Binding-site contacts:
Ligand atom CG2 contacts residue MET106 of chain 1.B at 4.3 Å (hydrophobic).
Ligand atom CG1 contacts residue PHE155 of chain 1.B at 3.5 Å (hydrophobic).
Ligand atom C contacts residue TYR126 of chain 1.B at 4.4 Å (hydrophobic).
Ligand atom CB contacts residue THR84 of chain 1.B at 3.2 Å.
Ligand atom C contacts residue ALA83 of chain 1.B at 4.4 Å (hydrophobic).
Ligand atom CB contacts residue TYR58 of chain 1.B at 3.7 Å (hydrophobic).
Ligand atom CG1 contacts residue TYR58 of chain 1.B at 2.8 Å (hydrophobic).
Ligand atom N contacts residue THR20 of chain 1.B at 3.8 Å.
Ligand atom O contacts residue TYR232 of chain 1.B at 3.6 Å.
Ligand atom N contacts residue TYR58 of chain 1.B at 4.0 Å.
Ligand atom CB contacts residue ALA83 of chain 1.B at 4.5 Å (hydrophobic).
Ligand atom CB contacts residue TYR82 of chain 1.B at 4.5 Å (hydrophobic).
Ligand atom CB contacts residue SER105 of chain 1.B at 4.4 Å.
Ligand atom CG2 contacts residue SER105 of chain 1.B at 3.2 Å.
Ligand atom CA contacts residue TYR232 of chain 1.B at 4.2 Å (hydrophobic).
Ligand atom CG1 contacts residue TYR82 of chain 1.B at 3.9 Å (hydrophobic).
Ligand atom CA contacts residue TYR126 of chain 1.B at 3.5 Å (hydrophobic).
Ligand atom CG2 contacts residue TYR82 of chain 1.B at 4.2 Å (hydrophobic).
Ligand atom N contacts residue TYR82 of chain 1.B at 4.2 Å.
Ligand atom C contacts residue TYR232 of chain 1.B at 4.5 Å (hydrophobic).
Ligand atom C contacts residue SER105 of chain 1.B at 4.3 Å.
Ligand atom CB contacts residue PHE155 of chain 1.B at 3.1 Å (hydrophobic).
Ligand atom CA contacts residue PHE155 of chain 1.B at 3.7 Å (hydrophobic).
Ligand atom C contacts residue TYR82 of chain 1.B at 3.6 Å (hydrophobic).
Ligand atom N contacts residue PHE155 of chain 1.B at 3.6 Å.
Ligand atom CA contacts residue TYR58 of chain 1.B at 4.3 Å (hydrophobic).
Ligand atom CG2 contacts residue PHE155 of chain 1.B at 3.5 Å (hydrophobic).
Ligand atom CG1 contacts residue THR84 of chain 1.B at 2.6 Å.
Ligand atom O contacts residue SER105 of chain 1.B at 3.2 Å (h-bond).
Ligand atom O contacts residue TYR82 of chain 1.B at 3.3 Å (h-bond).
Ligand atom N contacts residue VAL207 of chain 1.B at 4.5 Å.
Ligand atom O contacts residue TYR126 of chain 1.B at 4.2 Å.
Ligand atom C contacts residue ALA104 of chain 1.B at 4.4 Å (hydrophobic).
Ligand atom CG1 contacts residue ALA83 of chain 1.B at 3.2 Å (hydrophobic).
Ligand atom CG2 contacts residue THR84 of chain 1.B at 2.4 Å.
Ligand atom CB contacts residue TYR126 of chain 1.B at 3.3 Å (hydrophobic).
Ligand atom O contacts residue ALA104 of chain 1.B at 3.3 Å.
Ligand atom CG2 contacts residue TYR126 of chain 1.B at 2.4 Å (hydrophobic).

Sequence of chain 1.B:
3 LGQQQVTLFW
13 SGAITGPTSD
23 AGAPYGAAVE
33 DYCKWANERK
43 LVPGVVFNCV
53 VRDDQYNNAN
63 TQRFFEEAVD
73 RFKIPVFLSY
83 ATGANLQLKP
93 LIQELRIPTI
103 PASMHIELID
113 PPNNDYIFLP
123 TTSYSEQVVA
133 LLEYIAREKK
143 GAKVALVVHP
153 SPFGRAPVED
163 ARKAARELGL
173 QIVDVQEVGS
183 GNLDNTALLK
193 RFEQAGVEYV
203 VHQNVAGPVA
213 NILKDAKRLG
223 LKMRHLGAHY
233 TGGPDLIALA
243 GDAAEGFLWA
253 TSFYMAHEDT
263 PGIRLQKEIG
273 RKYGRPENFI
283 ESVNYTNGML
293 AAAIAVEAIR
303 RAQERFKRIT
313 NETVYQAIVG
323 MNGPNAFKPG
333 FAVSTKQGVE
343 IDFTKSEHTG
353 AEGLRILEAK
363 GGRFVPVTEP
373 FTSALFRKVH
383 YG

A protein and the small-molecule ligand that binds it are described below.
Small molecule (SMILES): CC(C)[C@H](N)C(=O)O